Sequence of chain 1.A:
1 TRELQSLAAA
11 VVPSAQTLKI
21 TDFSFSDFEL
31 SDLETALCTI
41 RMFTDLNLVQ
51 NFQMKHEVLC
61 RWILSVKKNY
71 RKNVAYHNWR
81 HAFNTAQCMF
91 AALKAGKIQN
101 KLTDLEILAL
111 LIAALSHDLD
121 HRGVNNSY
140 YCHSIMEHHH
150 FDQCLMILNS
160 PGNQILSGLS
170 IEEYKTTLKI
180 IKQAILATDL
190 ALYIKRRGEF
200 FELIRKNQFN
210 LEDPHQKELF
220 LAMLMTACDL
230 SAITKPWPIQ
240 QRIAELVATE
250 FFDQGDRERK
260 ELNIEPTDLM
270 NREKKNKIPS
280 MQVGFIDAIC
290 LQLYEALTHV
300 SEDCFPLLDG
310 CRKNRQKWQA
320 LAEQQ

Binding-site contacts:
Ligand atom C1 contacts residue VAL246 of chain 1.A at 4.0 Å (hydrophobic).
Ligand atom N29 contacts residue TYR76 of chain 1.A at 4.0 Å.
Ligand atom N22 contacts residue PHE284 of chain 1.A at 3.8 Å.
Ligand atom C1 contacts residue ALA243 of chain 1.A at 3.5 Å (hydrophobic).
Ligand atom C18 contacts residue TYR128 of chain 1.A at 3.5 Å (hydrophobic).
Ligand atom C8 contacts residue PHE284 of chain 1.A at 3.6 Å (hydrophobic).
Ligand atom O27 contacts residue GLN281 of chain 1.A at 3.0 Å (h-bond).
Ligand atom O3 contacts residue PHE250 of chain 1.A at 4.0 Å.
Ligand atom C2 contacts residue GLN281 of chain 1.A at 3.8 Å.
Ligand atom C16 contacts residue PHE284 of chain 1.A at 3.9 Å (hydrophobic).
Ligand atom C1 contacts residue GLN281 of chain 1.A at 4.0 Å.
Ligand atom C34 contacts residue HIS77 of chain 1.A at 3.2 Å.
Ligand atom C5 contacts residue LEU268 of chain 1.A at 3.5 Å (hydrophobic).
Ligand atom N22 contacts residue GLN281 of chain 1.A at 2.8 Å (h-bond).
Ligand atom N25 contacts residue PHE284 of chain 1.A at 3.5 Å.
Ligand atom C21 contacts residue GLN281 of chain 1.A at 3.7 Å.
Ligand atom C4 contacts residue PHE250 of chain 1.A at 4.0 Å (hydrophobic).
Ligand atom C1 contacts residue ALA247 of chain 1.A at 3.8 Å (hydrophobic).
Ligand atom C15 contacts residue PHE284 of chain 1.A at 3.7 Å (hydrophobic).
Ligand atom O11 contacts residue LEU268 of chain 1.A at 3.4 Å.
Ligand atom C19 contacts residue TYR128 of chain 1.A at 3.0 Å (hydrophobic).
Ligand atom O11 contacts residue TYR128 of chain 1.A at 3.7 Å.
Ligand atom C21 contacts residue PHE284 of chain 1.A at 4.0 Å (hydrophobic).
Ligand atom C4 contacts residue GLN281 of chain 1.A at 3.5 Å.
Ligand atom O11 contacts residue SER127 of chain 1.A at 4.0 Å.
Ligand atom C33 contacts residue PHE250 of chain 1.A at 3.6 Å (hydrophobic).
Ligand atom N26 contacts residue PHE284 of chain 1.A at 3.8 Å.
Ligand atom C23 contacts residue GLN281 of chain 1.A at 3.6 Å.
Ligand atom C6 contacts residue LEU268 of chain 1.A at 3.5 Å (hydrophobic).
Ligand atom C16 contacts residue GLY283 of chain 1.A at 3.7 Å.
Ligand atom C31 contacts residue TYR76 of chain 1.A at 3.3 Å (hydrophobic).
Ligand atom C6 contacts residue MET280 of chain 1.A at 3.8 Å (hydrophobic).
Ligand atom C15 contacts residue GLY283 of chain 1.A at 4.0 Å.
Ligand atom C24 contacts residue PHE284 of chain 1.A at 3.6 Å (hydrophobic).
Ligand atom C5 contacts residue MET280 of chain 1.A at 3.5 Å (hydrophobic).
Ligand atom C30 contacts residue PHE284 of chain 1.A at 3.8 Å (hydrophobic).
Ligand atom C9 contacts residue GLN281 of chain 1.A at 3.8 Å.
Ligand atom O3 contacts residue GLN281 of chain 1.A at 3.2 Å (h-bond).
Ligand atom O12 contacts residue PHE284 of chain 1.A at 3.4 Å.
Ligand atom C23 contacts residue PHE284 of chain 1.A at 3.7 Å (hydrophobic).

This small molecule binds to this protein.
Small molecule (SMILES): CCCc1nc(C)c2c(=O)nc(-c3cc(S(=O)(=O)N4CCN(CC)CC4)ccc3OCC)[nH]n12